Sequence of chain 1.A:
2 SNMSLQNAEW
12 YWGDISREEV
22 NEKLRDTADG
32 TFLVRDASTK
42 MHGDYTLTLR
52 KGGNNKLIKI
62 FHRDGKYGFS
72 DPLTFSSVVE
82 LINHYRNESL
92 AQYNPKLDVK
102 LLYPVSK

Binding-site contacts:
Ligand atom CB contacts residue ASP72 of chain 1.A at 3.3 Å.
Ligand atom O2P contacts residue ARG36 of chain 1.A at 2.8 Å (salt-bridge).
Ligand atom CG contacts residue SO41 of chain 1.E at 3.6 Å.
Ligand atom O contacts residue GOL1 of chain 1.F at 3.4 Å.
Ligand atom CB contacts residue SO41 of chain 1.E at 3.5 Å.
Ligand atom N contacts residue LEU58 of chain 1.A at 2.8 Å (h-bond).
Ligand atom O1P contacts residue ARG36 of chain 1.A at 2.8 Å (salt-bridge).
Ligand atom SD contacts residue LEU98 of chain 1.A at 3.5 Å.
Ligand atom CG2 contacts residue TYR94 of chain 1.A at 3.6 Å (hydrophobic).
Ligand atom CA contacts residue LEU58 of chain 1.A at 3.5 Å (hydrophobic).
Ligand atom CA contacts residue ASP72 of chain 1.A at 3.3 Å.
Ligand atom C contacts residue LEU58 of chain 1.A at 3.6 Å (hydrophobic).
Ligand atom ND2 contacts residue SO41 of chain 1.E at 2.8 Å (h-bond).
Ligand atom O contacts residue SER71 of chain 1.A at 2.8 Å (h-bond).
Ligand atom OH contacts residue THR47 of chain 1.A at 3.1 Å (h-bond).
Ligand atom CA contacts residue GOL1 of chain 1.F at 3.6 Å.
Ligand atom O contacts residue ASN95 of chain 1.A at 2.9 Å (h-bond).
Ligand atom OXT contacts residue ASP72 of chain 1.A at 2.9 Å (salt-bridge).
Ligand atom N contacts residue GOL1 of chain 1.F at 2.8 Å (h-bond).
Ligand atom O2P contacts residue THR47 of chain 1.A at 2.9 Å (h-bond).
Ligand atom O3P contacts residue SER39 of chain 1.A at 2.6 Å (h-bond).
Ligand atom O1P contacts residue ARG18 of chain 1.A at 2.9 Å (salt-bridge).
Ligand atom CD1 contacts residue LYS60 of chain 1.A at 3.6 Å.
Ligand atom CG contacts residue LEU58 of chain 1.A at 3.4 Å (hydrophobic).
Ligand atom OG1 contacts residue TYR94 of chain 1.A at 3.2 Å (h-bond).
Ligand atom OD2 contacts residue ARG18 of chain 1.A at 3.3 Å (salt-bridge).
Ligand atom CE contacts residue TYR94 of chain 1.A at 3.4 Å (hydrophobic).
Ligand atom O2P contacts residue SER39 of chain 1.A at 2.8 Å (h-bond).
Ligand atom CE contacts residue ASN95 of chain 1.A at 3.6 Å.
Ligand atom CA contacts residue TYR94 of chain 1.A at 3.6 Å (hydrophobic).
Ligand atom CA contacts residue SO41 of chain 1.E at 3.7 Å.
Ligand atom N contacts residue TYR94 of chain 1.A at 2.8 Å (h-bond).
Ligand atom CA contacts residue SER71 of chain 1.A at 3.6 Å.
Ligand atom O2P contacts residue ALA38 of chain 1.A at 3.4 Å.
Ligand atom CB contacts residue PHE70 of chain 1.A at 3.5 Å (hydrophobic).
Ligand atom CB contacts residue LEU58 of chain 1.A at 3.6 Å (hydrophobic).
Ligand atom C contacts residue ASP72 of chain 1.A at 3.5 Å.
Ligand atom N contacts residue SO41 of chain 1.E at 2.9 Å (h-bond).
Ligand atom P contacts residue SER39 of chain 1.A at 3.6 Å.
Ligand atom OG1 contacts residue GLN93 of chain 1.A at 3.1 Å (h-bond).

The protein below binds the small molecule below.
Small molecule (SMILES): CSCC[C@H](NC(=O)[C@H](Cc1ccc(OP(=O)(O)O)cc1)NC(=O)[C@H](CC(=O)O)NC(=O)[C@@H](N)CO)C(=O)N[C@@H](CC(N)=O)C(=O)N[C@@H](CCSC)C(=O)N[C@H](C(=O)N1CCC[C@H]1C(=O)O)[C@@H](C)O